This protein binds this small molecule.
Small molecule (SMILES): C[C@@H]1C=Cc2c(sc3nc(SCCCN4CCCCC4)nc(N)c23)C1

Binding-site contacts:
Ligand atom C10 contacts residue PHE422 of chain 1.A at 3.3 Å (hydrophobic).
Ligand atom N15 contacts residue TRP56 of chain 1.A at 4.0 Å.
Ligand atom N01 contacts residue PHE422 of chain 1.A at 2.8 Å (h-bond).
Ligand atom C18 contacts residue TRP56 of chain 1.A at 3.8 Å (hydrophobic).
Ligand atom N01 contacts residue SER103 of chain 1.A at 2.6 Å (h-bond).
Ligand atom C22 contacts residue LEU83 of chain 1.A at 3.8 Å (hydrophobic).
Ligand atom C19 contacts residue PHE104 of chain 1.A at 3.5 Å (hydrophobic).
Ligand atom S25 contacts residue ALA53 of chain 1.A at 3.9 Å.
Ligand atom C23 contacts residue VAL60 of chain 1.A at 4.0 Å (hydrophobic).
Ligand atom C20 contacts residue ALA53 of chain 1.A at 3.5 Å (hydrophobic).
Ligand atom C22 contacts residue TRP33 of chain 1.A at 3.3 Å (hydrophobic).
Ligand atom C08 contacts residue GLU421 of chain 1.A at 3.9 Å.
Ligand atom S25 contacts residue ILE48 of chain 1.A at 3.9 Å.
Ligand atom C02 contacts residue TRP56 of chain 1.A at 3.5 Å (hydrophobic).
Ligand atom C24 contacts residue SER103 of chain 1.A at 3.9 Å.
Ligand atom C02 contacts residue PHE422 of chain 1.A at 3.7 Å (hydrophobic).
Ligand atom C16 contacts residue TRP56 of chain 1.A at 3.9 Å (hydrophobic).
Ligand atom C18 contacts residue PHE104 of chain 1.A at 3.8 Å (hydrophobic).
Ligand atom C17 contacts residue TRP56 of chain 1.A at 3.7 Å (hydrophobic).
Ligand atom N01 contacts residue MET85 of chain 1.A at 3.4 Å.
Ligand atom N03 contacts residue TRP56 of chain 1.A at 3.7 Å.
Ligand atom C04 contacts residue TRP56 of chain 1.A at 3.8 Å (hydrophobic).
Ligand atom S25 contacts residue PHE104 of chain 1.A at 4.0 Å.
Ligand atom N15 contacts residue ILE48 of chain 1.A at 3.5 Å.
Ligand atom N03 contacts residue PHE422 of chain 1.A at 3.8 Å.
Ligand atom C13 contacts residue ASP46 of chain 1.A at 3.9 Å.
Ligand atom N09 contacts residue PHE422 of chain 1.A at 3.9 Å.
Ligand atom C16 contacts residue ILE48 of chain 1.A at 4.0 Å (hydrophobic).
Ligand atom C21 contacts residue ALA53 of chain 1.A at 3.7 Å (hydrophobic).
Ligand atom C14 contacts residue ASP46 of chain 1.A at 3.5 Å.
Ligand atom C11 contacts residue HIS139 of chain 1.A at 3.6 Å.
Ligand atom C19 contacts residue TRP56 of chain 1.A at 3.8 Å (hydrophobic).
Ligand atom C07 contacts residue PHE422 of chain 1.A at 3.9 Å (hydrophobic).
Ligand atom N01 contacts residue TRP56 of chain 1.A at 3.5 Å.
Ligand atom C20 contacts residue PHE104 of chain 1.A at 3.5 Å (hydrophobic).
Ligand atom C10 contacts residue HIS139 of chain 1.A at 3.9 Å.
Ligand atom C22 contacts residue ARG57 of chain 1.A at 3.6 Å.
Ligand atom C06 contacts residue ASP46 of chain 1.A at 3.5 Å.
Ligand atom C23 contacts residue LEU83 of chain 1.A at 3.7 Å (hydrophobic).
Ligand atom C02 contacts residue SER103 of chain 1.A at 3.7 Å.

Sequence of chain 1.A:
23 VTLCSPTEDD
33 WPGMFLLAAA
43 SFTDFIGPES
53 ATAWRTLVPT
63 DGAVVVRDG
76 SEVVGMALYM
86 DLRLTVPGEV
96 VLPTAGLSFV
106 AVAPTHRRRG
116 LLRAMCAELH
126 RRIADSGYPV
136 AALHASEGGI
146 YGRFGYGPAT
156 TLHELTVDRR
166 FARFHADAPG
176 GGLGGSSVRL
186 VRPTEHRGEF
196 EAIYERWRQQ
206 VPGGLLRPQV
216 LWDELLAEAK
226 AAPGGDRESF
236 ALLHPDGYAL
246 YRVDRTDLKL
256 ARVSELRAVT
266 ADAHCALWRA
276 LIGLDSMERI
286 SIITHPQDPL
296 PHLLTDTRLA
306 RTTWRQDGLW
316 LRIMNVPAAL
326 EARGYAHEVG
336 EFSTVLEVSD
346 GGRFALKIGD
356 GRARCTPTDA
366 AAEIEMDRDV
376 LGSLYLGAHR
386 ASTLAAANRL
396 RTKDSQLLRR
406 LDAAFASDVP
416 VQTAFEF